Sequence of chain 1.B:
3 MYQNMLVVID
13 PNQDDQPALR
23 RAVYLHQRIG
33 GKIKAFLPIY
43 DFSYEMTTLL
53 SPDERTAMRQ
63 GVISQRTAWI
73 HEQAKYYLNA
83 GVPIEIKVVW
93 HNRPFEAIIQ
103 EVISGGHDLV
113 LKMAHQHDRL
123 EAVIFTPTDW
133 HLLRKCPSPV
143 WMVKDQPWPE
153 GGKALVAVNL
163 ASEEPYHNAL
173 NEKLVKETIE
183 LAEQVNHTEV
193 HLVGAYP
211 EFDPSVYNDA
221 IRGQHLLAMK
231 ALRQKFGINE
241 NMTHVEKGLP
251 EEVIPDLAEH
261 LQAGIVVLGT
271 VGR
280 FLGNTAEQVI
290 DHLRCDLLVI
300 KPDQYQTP

Binding-site contacts:
Ligand atom C3 contacts residue THR190 of chain 1.B at 4.2 Å.
Ligand atom C8 contacts residue TRP150 of chain 1.B at 3.8 Å (hydrophobic).
Ligand atom C9 contacts residue TRP150 of chain 1.B at 3.3 Å (hydrophobic).
Ligand atom C10 contacts residue TYR26 of chain 1.B at 4.0 Å (hydrophobic).
Ligand atom C9 contacts residue ARG23 of chain 1.B at 4.4 Å.
Ligand atom O2 contacts residue ARG22 of chain 1.B at 3.3 Å.
Ligand atom O3 contacts residue ARG22 of chain 1.B at 3.6 Å.
Ligand atom C4 contacts residue LEU183 of chain 1.B at 3.8 Å (hydrophobic).
Ligand atom C3 contacts residue ILE265 of chain 1.B at 4.2 Å (hydrophobic).
Ligand atom C3 contacts residue LEU183 of chain 1.B at 3.8 Å (hydrophobic).
Ligand atom C4 contacts residue THR190 of chain 1.B at 4.3 Å.
Ligand atom C6 contacts residue VAL187 of chain 1.B at 4.3 Å (hydrophobic).
Ligand atom C5 contacts residue VAL187 of chain 1.B at 4.2 Å (hydrophobic).
Ligand atom C6 contacts residue TRP150 of chain 1.B at 3.7 Å (hydrophobic).
Ligand atom C1 contacts residue THR180 of chain 1.B at 4.1 Å.
Ligand atom C1 contacts residue LEU297 of chain 1.B at 4.4 Å (hydrophobic).
Ligand atom C8 contacts residue TYR26 of chain 1.B at 3.9 Å (hydrophobic).
Ligand atom C14 contacts residue ARG22 of chain 1.B at 3.8 Å.
Ligand atom C5 contacts residue THR190 of chain 1.B at 4.3 Å.
Ligand atom O2 contacts residue ARG23 of chain 1.B at 4.0 Å.
Ligand atom C5 contacts residue TRP150 of chain 1.B at 3.7 Å (hydrophobic).
Ligand atom C7 contacts residue TRP150 of chain 1.B at 3.8 Å (hydrophobic).
Ligand atom C1 contacts residue LEU183 of chain 1.B at 3.5 Å (hydrophobic).
Ligand atom C11 contacts residue TRP150 of chain 1.B at 4.1 Å (hydrophobic).
Ligand atom C4 contacts residue VAL187 of chain 1.B at 3.5 Å (hydrophobic).
Ligand atom C12 contacts residue TYR26 of chain 1.B at 3.9 Å (hydrophobic).
Ligand atom C4 contacts residue TRP143 of chain 1.B at 4.3 Å (hydrophobic).
Ligand atom C6 contacts residue TRP143 of chain 1.B at 3.9 Å (hydrophobic).
Ligand atom C1 contacts residue ILE265 of chain 1.B at 4.0 Å (hydrophobic).
Ligand atom C10 contacts residue TRP150 of chain 1.B at 3.8 Å (hydrophobic).
Ligand atom C13 contacts residue TYR26 of chain 1.B at 3.4 Å (hydrophobic).
Ligand atom C9 contacts residue TYR26 of chain 1.B at 4.0 Å (hydrophobic).
Ligand atom C7 contacts residue TYR26 of chain 1.B at 4.2 Å (hydrophobic).
Ligand atom C11 contacts residue TYR26 of chain 1.B at 3.3 Å (hydrophobic).
Ligand atom C8 contacts residue ARG23 of chain 1.B at 4.1 Å.
Ligand atom O1 contacts residue TRP150 of chain 1.B at 3.8 Å.
Ligand atom C2 contacts residue TRP143 of chain 1.B at 3.8 Å (hydrophobic).
Ligand atom C2 contacts residue ILE265 of chain 1.B at 4.0 Å (hydrophobic).
Ligand atom C10 contacts residue ARG23 of chain 1.B at 3.7 Å.
Ligand atom C2 contacts residue LEU183 of chain 1.B at 3.4 Å (hydrophobic).

The protein below binds the small molecule below.
Small molecule (SMILES): CCCCCCCCCCCC(=O)CC(=O)O